Sequence of chain 1.H:
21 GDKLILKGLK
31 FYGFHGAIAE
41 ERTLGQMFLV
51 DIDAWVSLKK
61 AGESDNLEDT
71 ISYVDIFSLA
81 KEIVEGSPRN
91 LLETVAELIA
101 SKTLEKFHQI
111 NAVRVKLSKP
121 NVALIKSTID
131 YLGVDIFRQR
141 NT

Sequence of chain 1.G:
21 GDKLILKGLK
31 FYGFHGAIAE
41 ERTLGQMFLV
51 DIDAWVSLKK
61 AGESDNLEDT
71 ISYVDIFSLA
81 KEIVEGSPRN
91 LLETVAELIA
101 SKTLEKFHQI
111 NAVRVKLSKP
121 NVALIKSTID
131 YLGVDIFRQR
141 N

Binding-site contacts:
Ligand atom N3 contacts residue LEU67 of chain 1.H at 3.8 Å.
Ligand atom C5 contacts residue LEU67 of chain 1.H at 4.1 Å (hydrophobic).
Ligand atom N3 contacts residue SER72 of chain 1.H at 3.3 Å.
Ligand atom C6 contacts residue TYR73 of chain 1.H at 3.5 Å (hydrophobic).
Ligand atom C6 contacts residue LEU91 of chain 1.G at 3.9 Å (hydrophobic).
Ligand atom C2 contacts residue SER72 of chain 1.H at 4.2 Å.
Ligand atom C4 contacts residue LEU67 of chain 1.H at 3.7 Å (hydrophobic).
Ligand atom O6 contacts residue TYR73 of chain 1.H at 4.0 Å.
Ligand atom N3 contacts residue TYR73 of chain 1.H at 3.1 Å (h-bond).
Ligand atom C2 contacts residue ILE71 of chain 1.H at 3.8 Å (hydrophobic).
Ligand atom O6 contacts residue ASN90 of chain 1.G at 4.0 Å.
Ligand atom N1 contacts residue GLU93 of chain 1.G at 2.8 Å (salt-bridge).
Ligand atom C5 contacts residue TYR73 of chain 1.H at 3.4 Å (hydrophobic).
Ligand atom O6 contacts residue LEU92 of chain 1.G at 2.9 Å (h-bond).
Ligand atom C4 contacts residue TYR73 of chain 1.H at 3.6 Å (hydrophobic).
Ligand atom N9 contacts residue VAL74 of chain 1.H at 3.9 Å.
Ligand atom N7 contacts residue TYR73 of chain 1.H at 3.4 Å (h-bond).
Ligand atom C8 contacts residue TYR73 of chain 1.H at 3.8 Å (hydrophobic).
Ligand atom N2 contacts residue LEU24 of chain 1.H at 3.6 Å.
Ligand atom N1 contacts residue TYR73 of chain 1.H at 3.6 Å.
Ligand atom N9 contacts residue TYR73 of chain 1.H at 3.6 Å.
Ligand atom N2 contacts residue TYR73 of chain 1.H at 3.9 Å.
Ligand atom C2 contacts residue GLU93 of chain 1.G at 3.4 Å.
Ligand atom C8 contacts residue SER72 of chain 1.H at 4.1 Å.
Ligand atom N2 contacts residue SER72 of chain 1.H at 4.2 Å.
Ligand atom N9 contacts residue LEU67 of chain 1.H at 3.9 Å.
Ligand atom O6 contacts residue GLU93 of chain 1.G at 3.5 Å (salt-bridge).
Ligand atom C4 contacts residue SER72 of chain 1.H at 3.9 Å.
Ligand atom N2 contacts residue THR70 of chain 1.H at 3.6 Å (h-bond).
Ligand atom O6 contacts residue LEU91 of chain 1.G at 3.2 Å.
Ligand atom N3 contacts residue ILE71 of chain 1.H at 3.7 Å.
Ligand atom N2 contacts residue GLU93 of chain 1.G at 2.8 Å (salt-bridge).
Ligand atom C8 contacts residue ALA37 of chain 1.G at 4.2 Å (hydrophobic).
Ligand atom N2 contacts residue ILE71 of chain 1.H at 2.9 Å (h-bond).
Ligand atom C6 contacts residue LEU92 of chain 1.G at 4.0 Å (hydrophobic).
Ligand atom C8 contacts residue VAL74 of chain 1.H at 4.2 Å (hydrophobic).
Ligand atom N9 contacts residue SER72 of chain 1.H at 3.0 Å (h-bond).
Ligand atom C2 contacts residue TYR73 of chain 1.H at 3.5 Å (hydrophobic).
Ligand atom C6 contacts residue GLU93 of chain 1.G at 3.6 Å.
Ligand atom N7 contacts residue ALA37 of chain 1.G at 4.1 Å.

A small-molecule ligand and the protein it binds are described below.
Small molecule (SMILES): Nc1nc2[nH]cnc2c(=O)[nH]1